Sequence of chain 1.A:
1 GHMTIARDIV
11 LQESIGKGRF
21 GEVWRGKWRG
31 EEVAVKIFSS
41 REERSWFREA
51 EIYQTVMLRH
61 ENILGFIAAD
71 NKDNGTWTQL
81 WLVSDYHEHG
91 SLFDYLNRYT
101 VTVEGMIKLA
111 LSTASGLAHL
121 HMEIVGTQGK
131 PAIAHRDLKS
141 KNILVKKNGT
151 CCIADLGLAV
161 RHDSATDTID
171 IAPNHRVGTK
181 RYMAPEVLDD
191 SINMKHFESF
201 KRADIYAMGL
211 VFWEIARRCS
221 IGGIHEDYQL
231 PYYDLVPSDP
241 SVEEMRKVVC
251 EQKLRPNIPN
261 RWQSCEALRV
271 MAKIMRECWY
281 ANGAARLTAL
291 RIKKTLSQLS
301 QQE

This small molecule binds to this protein.
Small molecule (SMILES): COc1ccc(-c2c(-c3ccnc(NC(C)=O)c3)[nH]c3cccnc23)cn1

Binding-site contacts:
Ligand atom C17 contacts residue LYS36 of chain 1.A at 3.5 Å.
Ligand atom C4 contacts residue GLY18 of chain 1.A at 3.7 Å.
Ligand atom C21 contacts residue VAL23 of chain 1.A at 3.7 Å (hydrophobic).
Ligand atom C5 contacts residue ASP155 of chain 1.A at 3.1 Å.
Ligand atom C25 contacts residue TYR86 of chain 1.A at 3.6 Å (hydrophobic).
Ligand atom N22 contacts residue TYR86 of chain 1.A at 3.5 Å.
Ligand atom C8 contacts residue VAL23 of chain 1.A at 3.6 Å (hydrophobic).
Ligand atom C25 contacts residue GLY90 of chain 1.A at 3.6 Å.
Ligand atom C5 contacts residue VAL23 of chain 1.A at 3.7 Å (hydrophobic).
Ligand atom C17 contacts residue LEU64 of chain 1.A at 3.6 Å (hydrophobic).
Ligand atom N18 contacts residue LYS36 of chain 1.A at 3.5 Å.
Ligand atom C20 contacts residue SER84 of chain 1.A at 3.1 Å.
Ligand atom C5 contacts residue GLY18 of chain 1.A at 3.7 Å.
Ligand atom C23 contacts residue HIS87 of chain 1.A at 3.5 Å.
Ligand atom N6 contacts residue ASP155 of chain 1.A at 2.9 Å (salt-bridge).
Ligand atom C2 contacts residue VAL23 of chain 1.A at 3.7 Å (hydrophobic).
Ligand atom O24 contacts residue ILE15 of chain 1.A at 3.5 Å.
Ligand atom C12 contacts residue ASP85 of chain 1.A at 3.4 Å.
Ligand atom C25 contacts residue HIS87 of chain 1.A at 3.2 Å.
Ligand atom C15 contacts residue ILE15 of chain 1.A at 3.5 Å (hydrophobic).
Ligand atom C23 contacts residue GLY90 of chain 1.A at 3.6 Å.
Ligand atom N6 contacts residue LYS36 of chain 1.A at 3.2 Å (salt-bridge).
Ligand atom C1 contacts residue ASP155 of chain 1.A at 3.7 Å.
Ligand atom N22 contacts residue HIS87 of chain 1.A at 2.8 Å (h-bond).
Ligand atom N18 contacts residue LEU64 of chain 1.A at 3.5 Å.
Ligand atom N6 contacts residue VAL23 of chain 1.A at 3.6 Å.
Ligand atom C21 contacts residue ALA34 of chain 1.A at 3.7 Å (hydrophobic).
Ligand atom C25 contacts residue GLU88 of chain 1.A at 3.4 Å.
Ligand atom C11 contacts residue LEU144 of chain 1.A at 3.6 Å (hydrophobic).
Ligand atom N13 contacts residue HIS87 of chain 1.A at 3.0 Å (h-bond).
Ligand atom C1 contacts residue VAL23 of chain 1.A at 3.5 Å (hydrophobic).
Ligand atom C4 contacts residue LYS17 of chain 1.A at 3.7 Å.
Ligand atom C12 contacts residue ALA34 of chain 1.A at 3.6 Å (hydrophobic).
Ligand atom O26 contacts residue SER84 of chain 1.A at 3.4 Å.
Ligand atom C7 contacts residue VAL23 of chain 1.A at 3.6 Å (hydrophobic).
Ligand atom C11 contacts residue ALA34 of chain 1.A at 3.6 Å (hydrophobic).
Ligand atom C19 contacts residue SER84 of chain 1.A at 3.5 Å.
Ligand atom C5 contacts residue LYS36 of chain 1.A at 3.6 Å.
Ligand atom C14 contacts residue HIS87 of chain 1.A at 3.7 Å.
Ligand atom C21 contacts residue SER84 of chain 1.A at 3.6 Å.